Binding-site contacts:
Ligand atom C16 contacts residue THR1 of chain 1.V at 2.9 Å.
Ligand atom N22 contacts residue HIS35 of chain 1.V at 3.6 Å.
Ligand atom O30 contacts residue SER129 of chain 1.V at 2.9 Å (h-bond).
Ligand atom C10 contacts residue THR21 of chain 1.V at 3.7 Å.
Ligand atom N52 contacts residue ASN22 of chain 1.V at 3.7 Å.
Ligand atom C12 contacts residue GLY47 of chain 1.V at 3.4 Å.
Ligand atom C43 contacts residue ALA27 of chain 1.V at 3.4 Å (hydrophobic).
Ligand atom N22 contacts residue GLU53 of chain 1.V at 2.7 Å (salt-bridge).
Ligand atom C9 contacts residue THR21 of chain 1.V at 3.6 Å.
Ligand atom C56 contacts residue LEU126 of chain 1.W at 3.7 Å (hydrophobic).
Ligand atom S27 contacts residue THR1 of chain 1.V at 3.6 Å (h-bond).
Ligand atom C32 contacts residue GLY47 of chain 1.V at 3.6 Å.
Ligand atom C23 contacts residue CYS31 of chain 1.V at 3.5 Å (hydrophobic).
Ligand atom C56 contacts residue ILE127 of chain 1.W at 3.7 Å (hydrophobic).
Ligand atom C26 contacts residue THR1 of chain 1.V at 2.5 Å.
Ligand atom C23 contacts residue ALA49 of chain 1.V at 3.5 Å (hydrophobic).
Ligand atom N14 contacts residue THR1 of chain 1.V at 3.6 Å.
Ligand atom C18 contacts residue GLY45 of chain 1.V at 3.6 Å.
Ligand atom O44 contacts residue ASN22 of chain 1.V at 2.9 Å (h-bond).
Ligand atom O31 contacts residue THR21 of chain 1.V at 2.9 Å (h-bond).
Ligand atom O39 contacts residue ALA49 of chain 1.V at 3.2 Å (h-bond).
Ligand atom C26 contacts residue GLY47 of chain 1.V at 3.4 Å.
Ligand atom N11 contacts residue THR21 of chain 1.V at 2.9 Å (h-bond).
Ligand atom O30 contacts residue THR1 of chain 1.V at 3.1 Å.
Ligand atom C7 contacts residue ASN22 of chain 1.V at 3.6 Å.
Ligand atom C15 contacts residue THR1 of chain 1.V at 2.4 Å.
Ligand atom C40 contacts residue ASP125 of chain 1.W at 3.7 Å.
Ligand atom O29 contacts residue GLY47 of chain 1.V at 3.7 Å.
Ligand atom O31 contacts residue ALA20 of chain 1.V at 3.5 Å.
Ligand atom O30 contacts residue GLY128 of chain 1.V at 3.6 Å.
Ligand atom N53 contacts residue ASP125 of chain 1.W at 3.5 Å.
Ligand atom N22 contacts residue GLU32 of chain 1.V at 3.6 Å.
Ligand atom N52 contacts residue LEU126 of chain 1.W at 3.7 Å.
Ligand atom N14 contacts residue GLY47 of chain 1.V at 3.1 Å (h-bond).
Ligand atom N8 contacts residue ASP125 of chain 1.W at 2.9 Å (salt-bridge).
Ligand atom C25 contacts residue THR1 of chain 1.V at 1.4 Å.
Ligand atom C6 contacts residue ASP125 of chain 1.W at 3.7 Å.
Ligand atom C20 contacts residue ALA49 of chain 1.V at 3.6 Å (hydrophobic).
Ligand atom C13 contacts residue GLY47 of chain 1.V at 3.8 Å.
Ligand atom C41 contacts residue ASP125 of chain 1.W at 3.7 Å.

A protein and the small-molecule ligand that binds it are described below.
Small molecule (SMILES): CC(C)C[C@H](NC(=O)[C@H](Cc1ccccc1)N=[N+]=[N-])C(=O)N[C@@H](C)C(=O)N[C@H](CCS(C)(=O)=O)Cc1ccc(CN)cc1

Sequence of chain 1.V:
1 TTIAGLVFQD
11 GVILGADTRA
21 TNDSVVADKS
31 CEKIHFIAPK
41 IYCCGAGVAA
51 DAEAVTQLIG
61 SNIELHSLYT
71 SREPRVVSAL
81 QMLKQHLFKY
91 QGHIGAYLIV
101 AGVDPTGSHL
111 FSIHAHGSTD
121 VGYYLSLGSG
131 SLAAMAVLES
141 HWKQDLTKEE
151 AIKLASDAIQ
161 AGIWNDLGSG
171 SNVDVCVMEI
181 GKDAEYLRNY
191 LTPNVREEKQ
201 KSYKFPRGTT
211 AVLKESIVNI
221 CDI

Sequence of chain 1.W:
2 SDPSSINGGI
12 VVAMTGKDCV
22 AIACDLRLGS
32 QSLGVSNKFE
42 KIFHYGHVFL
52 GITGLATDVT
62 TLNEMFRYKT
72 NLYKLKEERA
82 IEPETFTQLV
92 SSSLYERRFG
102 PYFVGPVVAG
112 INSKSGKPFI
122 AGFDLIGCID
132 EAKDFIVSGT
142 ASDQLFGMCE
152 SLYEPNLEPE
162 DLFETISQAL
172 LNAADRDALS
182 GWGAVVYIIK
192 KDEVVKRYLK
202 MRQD